Sequence of chain 1.A:
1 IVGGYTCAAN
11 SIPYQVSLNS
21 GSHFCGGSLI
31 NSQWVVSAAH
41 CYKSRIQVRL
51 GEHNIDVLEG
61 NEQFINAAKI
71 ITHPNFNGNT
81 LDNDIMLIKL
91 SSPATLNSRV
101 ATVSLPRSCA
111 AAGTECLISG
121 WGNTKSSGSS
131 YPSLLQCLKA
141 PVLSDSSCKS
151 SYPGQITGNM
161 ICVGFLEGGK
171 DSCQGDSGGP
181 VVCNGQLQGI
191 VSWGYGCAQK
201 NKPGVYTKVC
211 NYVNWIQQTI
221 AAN

Binding-site contacts:
Ligand atom NL2 contacts residue CYS197 of chain 1.A at 3.6 Å.
Ligand atom CZ2 contacts residue SER177 of chain 1.A at 3.2 Å.
Ligand atom BD contacts residue HIS40 of chain 1.A at 3.4 Å.
Ligand atom NL1 contacts residue GLY204 of chain 1.A at 3.5 Å.
Ligand atom NI contacts residue CYS173 of chain 1.A at 4.0 Å.
Ligand atom CK contacts residue TRP193 of chain 1.A at 4.0 Å (hydrophobic).
Ligand atom NI contacts residue SER172 of chain 1.A at 3.6 Å.
Ligand atom OE3 contacts residue GLY175 of chain 1.A at 2.8 Å (h-bond).
Ligand atom OE1 contacts residue GLN174 of chain 1.A at 3.8 Å.
Ligand atom OE1 contacts residue SER177 of chain 1.A at 2.3 Å (h-bond).
Ligand atom CK contacts residue GLY194 of chain 1.A at 3.8 Å.
Ligand atom OE2 contacts residue SER177 of chain 1.A at 2.4 Å (h-bond).
Ligand atom NL1 contacts residue ASP171 of chain 1.A at 3.0 Å (salt-bridge).
Ligand atom CZ1 contacts residue CYS173 of chain 1.A at 3.7 Å (hydrophobic).
Ligand atom CH contacts residue GLN174 of chain 1.A at 3.8 Å.
Ligand atom NL1 contacts residue TRP193 of chain 1.A at 3.9 Å.
Ligand atom CK contacts residue GLY196 of chain 1.A at 3.9 Å.
Ligand atom CZ3 contacts residue GLY175 of chain 1.A at 3.1 Å.
Ligand atom BD contacts residue SER177 of chain 1.A at 1.4 Å.
Ligand atom OE3 contacts residue GLN174 of chain 1.A at 3.8 Å.
Ligand atom NI contacts residue GLY194 of chain 1.A at 3.6 Å (h-bond).
Ligand atom CQ contacts residue CYS173 of chain 1.A at 3.9 Å (hydrophobic).
Ligand atom CZ3 contacts residue PHE24 of chain 1.A at 3.7 Å (hydrophobic).
Ligand atom NL2 contacts residue GLY196 of chain 1.A at 2.9 Å (h-bond).
Ligand atom CZ2 contacts residue HIS40 of chain 1.A at 3.4 Å.
Ligand atom CH contacts residue CYS173 of chain 1.A at 3.6 Å (hydrophobic).
Ligand atom CZ3 contacts residue SER177 of chain 1.A at 3.3 Å.
Ligand atom OE2 contacts residue HIS40 of chain 1.A at 2.6 Å (h-bond).
Ligand atom NL2 contacts residue GLY194 of chain 1.A at 3.5 Å.
Ligand atom CZ1 contacts residue SER177 of chain 1.A at 2.7 Å.
Ligand atom CZ1 contacts residue VAL191 of chain 1.A at 3.9 Å (hydrophobic).
Ligand atom NI contacts residue TRP193 of chain 1.A at 3.8 Å.
Ligand atom CK contacts residue ASP171 of chain 1.A at 3.5 Å.
Ligand atom OE3 contacts residue SER177 of chain 1.A at 2.4 Å (h-bond).
Ligand atom NL2 contacts residue SER172 of chain 1.A at 3.5 Å (h-bond).
Ligand atom NL1 contacts residue SER172 of chain 1.A at 2.9 Å (h-bond).
Ligand atom NL2 contacts residue ASP171 of chain 1.A at 2.8 Å (salt-bridge).
Ligand atom OE3 contacts residue ASP176 of chain 1.A at 3.7 Å.
Ligand atom CQ contacts residue SER172 of chain 1.A at 3.9 Å.
Ligand atom CK contacts residue SER172 of chain 1.A at 3.2 Å.

A protein and the small-molecule ligand that binds it are described below.
Small molecule (SMILES): NC(=[NH2+])NCCCOB1OCCO1